Binding-site contacts:
Ligand atom O4' contacts residue TYR52 of chain 4.B at 3.6 Å.
Ligand atom C6 contacts residue THR61 of chain 4.B at 3.4 Å.
Ligand atom C6 contacts residue ARG92 of chain 4.B at 3.7 Å.
Ligand atom C2 contacts residue GLU57 of chain 4.B at 3.5 Å.
Ligand atom C6 contacts residue VAL131 of chain 4.B at 3.4 Å (hydrophobic).
Ligand atom O4' contacts residue MSE139 of chain 4.B at 3.6 Å.
Ligand atom N9 contacts residue ARG34 of chain 4.B at 3.6 Å.
Ligand atom C7 contacts residue VAL131 of chain 4.B at 3.5 Å (hydrophobic).
Ligand atom O3' contacts residue MSE139 of chain 4.B at 3.8 Å.
Ligand atom N1 contacts residue GLU57 of chain 4.B at 3.5 Å.
Ligand atom O3' contacts residue THR86 of chain 4.B at 3.1 Å.
Ligand atom N7 contacts residue ARG34 of chain 4.B at 2.9 Å (salt-bridge).
Ligand atom C2 contacts residue TYR52 of chain 4.B at 3.5 Å (hydrophobic).
Ligand atom C8 contacts residue ARG34 of chain 4.B at 2.8 Å.
Ligand atom C3' contacts residue ARG38 of chain 4.B at 3.4 Å.
Ligand atom O6 contacts residue THR61 of chain 4.B at 2.5 Å (h-bond).
Ligand atom C5 contacts residue ARG34 of chain 4.B at 3.7 Å.
Ligand atom OP1 contacts residue ASP85 of chain 4.B at 3.1 Å.
Ligand atom OP2 contacts residue ARG38 of chain 4.B at 2.6 Å (salt-bridge).
Ligand atom C5' contacts residue ARG38 of chain 4.B at 3.8 Å.
Ligand atom C6 contacts residue GLU57 of chain 4.B at 3.7 Å.
Ligand atom N3 contacts residue GLU57 of chain 4.B at 3.7 Å.
Ligand atom OP2 contacts residue ARG34 of chain 4.B at 3.6 Å.
Ligand atom N4 contacts residue ARG92 of chain 4.B at 3.7 Å.
Ligand atom O5' contacts residue THR86 of chain 4.B at 3.7 Å.
Ligand atom C1' contacts residue MSE139 of chain 4.B at 3.5 Å.
Ligand atom C6 contacts residue ASN89 of chain 4.B at 3.8 Å.
Ligand atom O5' contacts residue ASP35 of chain 4.B at 2.4 Å (salt-bridge).
Ligand atom OP1 contacts residue THR86 of chain 4.B at 2.9 Å (h-bond).
Ligand atom N3 contacts residue TYR52 of chain 4.B at 3.1 Å (h-bond).
Ligand atom C5' contacts residue ASP35 of chain 4.B at 3.1 Å.
Ligand atom O6 contacts residue ARG92 of chain 4.B at 3.0 Å (salt-bridge).
Ligand atom N9 contacts residue GLU57 of chain 4.B at 3.8 Å.
Ligand atom C5 contacts residue VAL131 of chain 4.B at 3.3 Å (hydrophobic).
Ligand atom N2 contacts residue TYR52 of chain 4.B at 3.1 Å (h-bond).
Ligand atom N7 contacts residue ARG92 of chain 4.B at 3.6 Å.
Ligand atom P contacts residue THR86 of chain 4.B at 3.6 Å.
Ligand atom O2 contacts residue MSE139 of chain 4.B at 3.7 Å.
Ligand atom C5 contacts residue ASN89 of chain 4.B at 3.3 Å.
Ligand atom C2' contacts residue ARG38 of chain 4.B at 3.2 Å.

The small molecule below binds the protein below.
Small molecule (SMILES): Cc1cn([C@H]2C[C@H](O[P](=O)(O)OC[C@H]3O[C@@H](n4cnc5c(=O)nc(N)[nH]c54)C[C@@H]3O[P](=O)(O)OC[C@H]3O[C@@H](n4ccc(N)nc4=O)C[C@@H]3O)[C@@H](CO)O2)c(=O)[nH]c1=O

Sequence of chain 4.B:
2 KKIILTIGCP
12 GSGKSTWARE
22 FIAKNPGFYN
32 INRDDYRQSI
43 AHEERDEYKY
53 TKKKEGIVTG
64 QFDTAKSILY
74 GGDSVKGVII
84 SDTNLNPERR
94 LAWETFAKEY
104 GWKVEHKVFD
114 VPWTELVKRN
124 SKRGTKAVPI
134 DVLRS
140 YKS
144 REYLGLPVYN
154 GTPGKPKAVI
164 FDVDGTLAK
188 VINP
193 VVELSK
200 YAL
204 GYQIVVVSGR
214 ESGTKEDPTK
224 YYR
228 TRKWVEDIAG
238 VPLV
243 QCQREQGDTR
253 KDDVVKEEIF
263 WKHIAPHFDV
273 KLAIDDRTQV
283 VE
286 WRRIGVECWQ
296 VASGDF